Binding-site contacts:
Ligand atom C13 contacts residue VAL380 of chain 1.B at 4.1 Å (hydrophobic).
Ligand atom N03 contacts residue TYR187 of chain 1.B at 4.3 Å.
Ligand atom C08 contacts residue TYR187 of chain 1.B at 3.9 Å (hydrophobic).
Ligand atom C15 contacts residue VAL28 of chain 1.B at 4.4 Å (hydrophobic).
Ligand atom N10 contacts residue TYR376 of chain 1.B at 4.4 Å.
Ligand atom C11 contacts residue ILE185 of chain 1.B at 3.5 Å (hydrophobic).
Ligand atom C15 contacts residue CYS24 of chain 1.B at 3.5 Å (hydrophobic).
Ligand atom C05 contacts residue ALA186 of chain 1.B at 3.9 Å (hydrophobic).
Ligand atom C04 contacts residue TYR187 of chain 1.B at 3.9 Å (hydrophobic).
Ligand atom C06 contacts residue TYR187 of chain 1.B at 4.1 Å (hydrophobic).
Ligand atom C06 contacts residue ALA186 of chain 1.B at 3.5 Å (hydrophobic).
Ligand atom F18 contacts residue VAL28 of chain 1.B at 3.3 Å.
Ligand atom C08 contacts residue ALA186 of chain 1.B at 3.8 Å (hydrophobic).
Ligand atom C14 contacts residue VAL380 of chain 1.B at 4.3 Å (hydrophobic).
Ligand atom C06 contacts residue TYR376 of chain 1.B at 4.2 Å (hydrophobic).
Ligand atom F18 contacts residue GLY27 of chain 1.B at 2.8 Å.
Ligand atom C15 contacts residue GLY27 of chain 1.B at 3.5 Å.
Ligand atom C05 contacts residue GLY188 of chain 1.B at 4.2 Å.
Ligand atom N10 contacts residue GLY188 of chain 1.B at 3.5 Å (h-bond).
Ligand atom O09 contacts residue GLY188 of chain 1.B at 3.8 Å.
Ligand atom N10 contacts residue ILE185 of chain 1.B at 4.1 Å.
Ligand atom C16 contacts residue CYS24 of chain 1.B at 4.0 Å (hydrophobic).
Ligand atom C15 contacts residue VAL380 of chain 1.B at 4.2 Å (hydrophobic).
Ligand atom C14 contacts residue VAL29 of chain 1.B at 4.1 Å (hydrophobic).
Ligand atom C11 contacts residue ALA186 of chain 1.B at 3.4 Å (hydrophobic).
Ligand atom N10 contacts residue TYR187 of chain 1.B at 3.8 Å.
Ligand atom C17 contacts residue LYS191 of chain 1.B at 3.5 Å.
Ligand atom C14 contacts residue CYS24 of chain 1.B at 4.4 Å (hydrophobic).
Ligand atom C14 contacts residue GLY27 of chain 1.B at 3.4 Å.
Ligand atom C12 contacts residue VAL380 of chain 1.B at 3.9 Å (hydrophobic).
Ligand atom C16 contacts residue LYS191 of chain 1.B at 3.9 Å.
Ligand atom N10 contacts residue ALA186 of chain 1.B at 2.8 Å (h-bond).
Ligand atom C08 contacts residue GLY188 of chain 1.B at 3.8 Å.
Ligand atom C17 contacts residue VAL380 of chain 1.B at 3.6 Å (hydrophobic).
Ligand atom C16 contacts residue VAL380 of chain 1.B at 3.8 Å (hydrophobic).
Ligand atom F18 contacts residue CYS24 of chain 1.B at 2.9 Å.
Ligand atom C05 contacts residue TYR187 of chain 1.B at 3.8 Å (hydrophobic).
Ligand atom C11 contacts residue GLY188 of chain 1.B at 3.7 Å.
Ligand atom C13 contacts residue TYR376 of chain 1.B at 3.7 Å (hydrophobic).
Ligand atom C14 contacts residue TYR376 of chain 1.B at 4.1 Å (hydrophobic).

This protein binds this small molecule.
Small molecule (SMILES): CCn1cc(C(=O)NCc2ccc(F)cc2)cn1

Sequence of chain 1.B:
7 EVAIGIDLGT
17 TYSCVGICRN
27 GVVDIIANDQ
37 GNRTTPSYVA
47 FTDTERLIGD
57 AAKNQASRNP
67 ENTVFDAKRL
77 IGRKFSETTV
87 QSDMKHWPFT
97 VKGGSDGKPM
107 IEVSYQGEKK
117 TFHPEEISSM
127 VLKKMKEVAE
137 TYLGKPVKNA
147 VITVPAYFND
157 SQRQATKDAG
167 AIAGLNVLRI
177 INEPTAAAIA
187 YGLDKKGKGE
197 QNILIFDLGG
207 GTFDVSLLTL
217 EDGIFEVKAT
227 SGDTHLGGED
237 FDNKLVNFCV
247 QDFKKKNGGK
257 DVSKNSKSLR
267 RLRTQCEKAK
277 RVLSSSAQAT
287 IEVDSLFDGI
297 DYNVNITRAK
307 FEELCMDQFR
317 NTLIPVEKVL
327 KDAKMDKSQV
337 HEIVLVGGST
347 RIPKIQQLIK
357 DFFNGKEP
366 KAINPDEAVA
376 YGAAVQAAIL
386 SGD